Sequence of chain 2.B:
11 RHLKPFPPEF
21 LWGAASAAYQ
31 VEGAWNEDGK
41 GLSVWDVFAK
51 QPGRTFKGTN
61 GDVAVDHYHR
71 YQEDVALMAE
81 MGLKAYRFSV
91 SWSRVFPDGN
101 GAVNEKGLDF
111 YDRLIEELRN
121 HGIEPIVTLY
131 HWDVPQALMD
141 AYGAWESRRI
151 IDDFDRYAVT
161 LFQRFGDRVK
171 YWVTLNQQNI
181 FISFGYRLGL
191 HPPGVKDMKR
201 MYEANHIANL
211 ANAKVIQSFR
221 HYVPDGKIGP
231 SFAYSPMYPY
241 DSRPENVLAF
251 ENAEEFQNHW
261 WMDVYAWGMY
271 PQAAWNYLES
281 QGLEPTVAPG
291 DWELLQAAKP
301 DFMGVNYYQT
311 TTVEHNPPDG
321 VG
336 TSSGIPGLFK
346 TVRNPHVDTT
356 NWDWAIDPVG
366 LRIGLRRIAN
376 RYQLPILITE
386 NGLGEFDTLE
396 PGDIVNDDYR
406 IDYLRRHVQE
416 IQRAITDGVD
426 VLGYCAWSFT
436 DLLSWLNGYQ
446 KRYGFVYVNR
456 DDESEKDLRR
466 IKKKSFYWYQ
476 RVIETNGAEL

A small-molecule ligand and the protein it binds are described below.
Small molecule (SMILES): O=P(O)(O)OC[C@H]1O[C@@H](O)[C@H](O)[C@@H](O)[C@@H]1O

Binding-site contacts:
Ligand atom O3P contacts residue TYR448 of chain 2.B at 2.8 Å (h-bond).
Ligand atom O2 contacts residue GLU385 of chain 2.B at 2.6 Å (salt-bridge).
Ligand atom C2 contacts residue TRP132 of chain 2.B at 4.1 Å (hydrophobic).
Ligand atom O1P contacts residue SER439 of chain 2.B at 4.1 Å.
Ligand atom O4 contacts residue GLN30 of chain 2.B at 3.2 Å (h-bond).
Ligand atom O3 contacts residue TRP440 of chain 2.B at 2.9 Å (h-bond).
Ligand atom O2P contacts residue LYS446 of chain 2.B at 4.3 Å.
Ligand atom O4 contacts residue TRP432 of chain 2.B at 2.8 Å (h-bond).
Ligand atom C3 contacts residue GLN30 of chain 2.B at 3.5 Å.
Ligand atom O1 contacts residue GLN177 of chain 2.B at 3.7 Å.
Ligand atom C4 contacts residue GLN30 of chain 2.B at 3.5 Å.
Ligand atom O1P contacts residue ASN442 of chain 2.B at 3.6 Å (h-bond).
Ligand atom C4 contacts residue TRP440 of chain 2.B at 3.9 Å (hydrophobic).
Ligand atom O3 contacts residue TRP132 of chain 2.B at 4.2 Å.
Ligand atom C2 contacts residue GLN177 of chain 2.B at 3.7 Å.
Ligand atom O3 contacts residue HIS131 of chain 2.B at 3.2 Å (h-bond).
Ligand atom C1 contacts residue GLU385 of chain 2.B at 3.4 Å.
Ligand atom C5 contacts residue GLU385 of chain 2.B at 4.1 Å.
Ligand atom O2P contacts residue SER439 of chain 2.B at 3.5 Å.
Ligand atom O3 contacts residue GLN30 of chain 2.B at 2.7 Å (h-bond).
Ligand atom P contacts residue SER439 of chain 2.B at 4.2 Å.
Ligand atom C4 contacts residue TRP432 of chain 2.B at 3.7 Å (hydrophobic).
Ligand atom O3 contacts residue TRP432 of chain 2.B at 3.7 Å.
Ligand atom O4 contacts residue LEU437 of chain 2.B at 4.0 Å.
Ligand atom C5 contacts residue TRP432 of chain 2.B at 4.1 Å (hydrophobic).
Ligand atom O3P contacts residue LYS446 of chain 2.B at 3.6 Å.
Ligand atom C2 contacts residue GLU385 of chain 2.B at 3.4 Å.
Ligand atom O1 contacts residue GLU385 of chain 2.B at 4.3 Å.
Ligand atom C6 contacts residue TYR448 of chain 2.B at 3.4 Å (hydrophobic).
Ligand atom C1 contacts residue TYR308 of chain 2.B at 4.3 Å (hydrophobic).
Ligand atom C2 contacts residue TRP440 of chain 2.B at 4.3 Å (hydrophobic).
Ligand atom O2 contacts residue GLN177 of chain 2.B at 2.7 Å (h-bond).
Ligand atom C5 contacts residue TYR308 of chain 2.B at 4.2 Å (hydrophobic).
Ligand atom C3 contacts residue GLU385 of chain 2.B at 3.6 Å.
Ligand atom C3 contacts residue TRP440 of chain 2.B at 3.7 Å (hydrophobic).
Ligand atom O1 contacts residue ILE180 of chain 2.B at 3.7 Å.
Ligand atom P contacts residue TYR448 of chain 2.B at 3.8 Å.
Ligand atom O6 contacts residue TYR448 of chain 2.B at 4.0 Å.
Ligand atom O2P contacts residue TYR448 of chain 2.B at 3.6 Å.
Ligand atom C3 contacts residue TRP432 of chain 2.B at 3.5 Å (hydrophobic).